Binding-site contacts:
Ligand atom C8 contacts residue ASN315 of chain 33.H at 3.5 Å.
Ligand atom N2 contacts residue ASN315 of chain 33.H at 2.8 Å (h-bond).
Ligand atom C1 contacts residue VAL314 of chain 33.H at 4.4 Å (hydrophobic).
Ligand atom O7 contacts residue ASN315 of chain 33.H at 4.2 Å.
Ligand atom O5 contacts residue THR313 of chain 33.H at 4.3 Å.
Ligand atom C1 contacts residue ASN315 of chain 33.H at 1.4 Å.
Ligand atom C4 contacts residue ASN315 of chain 33.H at 4.3 Å.
Ligand atom C5 contacts residue ASN315 of chain 33.H at 3.7 Å.
Ligand atom C6 contacts residue ASN315 of chain 33.H at 4.5 Å.
Ligand atom O5 contacts residue ASN315 of chain 33.H at 2.4 Å (h-bond).
Ligand atom C7 contacts residue ASN315 of chain 33.H at 3.3 Å.
Ligand atom C6 contacts residue THR313 of chain 33.H at 4.5 Å.
Ligand atom O5 contacts residue VAL314 of chain 33.H at 3.8 Å.
Ligand atom C2 contacts residue ASN315 of chain 33.H at 2.5 Å.
Ligand atom C3 contacts residue ASN315 of chain 33.H at 3.8 Å.
Ligand atom C8 contacts residue ILE281 of chain 33.H at 4.5 Å (hydrophobic).

A small-molecule ligand and the protein it binds are described below.
Small molecule (SMILES): CC(=O)N[C@@H]1[C@@H](O)[C@H](O)[C@@H](CO)O[C@H]1O

Sequence of chain 33.H:
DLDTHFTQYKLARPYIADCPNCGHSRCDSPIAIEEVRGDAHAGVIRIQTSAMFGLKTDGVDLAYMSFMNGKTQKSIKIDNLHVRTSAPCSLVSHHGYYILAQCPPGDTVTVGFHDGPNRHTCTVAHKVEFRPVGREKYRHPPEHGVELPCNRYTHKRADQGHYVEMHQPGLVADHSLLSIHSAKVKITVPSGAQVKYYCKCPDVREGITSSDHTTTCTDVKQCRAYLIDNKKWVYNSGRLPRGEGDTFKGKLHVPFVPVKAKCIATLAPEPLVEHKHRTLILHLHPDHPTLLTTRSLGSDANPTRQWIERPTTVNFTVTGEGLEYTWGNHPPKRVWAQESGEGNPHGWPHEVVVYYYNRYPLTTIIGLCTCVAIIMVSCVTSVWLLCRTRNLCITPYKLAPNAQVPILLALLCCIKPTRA